Sequence of chain 31.E:
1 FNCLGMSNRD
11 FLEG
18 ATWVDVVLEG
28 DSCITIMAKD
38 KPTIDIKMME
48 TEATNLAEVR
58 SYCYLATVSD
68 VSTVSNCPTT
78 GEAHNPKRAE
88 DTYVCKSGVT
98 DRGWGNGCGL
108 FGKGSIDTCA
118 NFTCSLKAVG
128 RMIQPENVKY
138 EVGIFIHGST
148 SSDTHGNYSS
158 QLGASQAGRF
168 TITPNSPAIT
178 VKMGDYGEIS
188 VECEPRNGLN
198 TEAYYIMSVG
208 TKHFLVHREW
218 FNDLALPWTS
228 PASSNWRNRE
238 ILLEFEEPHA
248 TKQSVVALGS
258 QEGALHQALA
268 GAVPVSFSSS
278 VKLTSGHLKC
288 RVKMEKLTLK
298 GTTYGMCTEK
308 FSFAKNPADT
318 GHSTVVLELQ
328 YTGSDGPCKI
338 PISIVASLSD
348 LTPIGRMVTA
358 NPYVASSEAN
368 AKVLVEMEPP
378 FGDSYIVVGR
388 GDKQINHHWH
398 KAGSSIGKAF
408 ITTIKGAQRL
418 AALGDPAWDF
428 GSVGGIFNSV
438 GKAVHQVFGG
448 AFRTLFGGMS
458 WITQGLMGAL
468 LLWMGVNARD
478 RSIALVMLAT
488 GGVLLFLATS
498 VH

This protein binds this small molecule.
Small molecule (SMILES): CC(=O)N[C@@H]1[C@@H](O)[C@H](O)[C@@H](CO)O[C@H]1O

Binding-site contacts:
Ligand atom C1 contacts residue SER156 of chain 31.E at 4.5 Å.
Ligand atom C8 contacts residue ASN154 of chain 31.E at 4.0 Å.
Ligand atom C3 contacts residue ASN154 of chain 31.E at 3.8 Å.
Ligand atom C7 contacts residue ASN154 of chain 31.E at 3.6 Å.
Ligand atom C2 contacts residue ASN154 of chain 31.E at 2.5 Å.
Ligand atom O5 contacts residue ASN154 of chain 31.E at 2.4 Å (h-bond).
Ligand atom C1 contacts residue SER157 of chain 31.E at 4.2 Å.
Ligand atom N2 contacts residue ASN154 of chain 31.E at 2.9 Å (h-bond).
Ligand atom C4 contacts residue ASN154 of chain 31.E at 4.2 Å.
Ligand atom O7 contacts residue ASN154 of chain 31.E at 4.0 Å.
Ligand atom C5 contacts residue ASN154 of chain 31.E at 3.6 Å.
Ligand atom C1 contacts residue ASN154 of chain 31.E at 1.4 Å.
Ligand atom O5 contacts residue SER157 of chain 31.E at 3.9 Å.